Binding-site contacts:
Ligand atom C8 contacts residue ASN240 of chain 1.B at 4.3 Å.
Ligand atom O6 contacts residue ASN211 of chain 1.B at 3.5 Å.
Ligand atom C7 contacts residue ASN240 of chain 1.B at 3.0 Å.
Ligand atom O7 contacts residue ASN240 of chain 1.B at 2.9 Å (h-bond).
Ligand atom C8 contacts residue LYS239 of chain 1.B at 4.1 Å.
Ligand atom C2 contacts residue ASN240 of chain 1.B at 2.4 Å.
Ligand atom C7 contacts residue LYS239 of chain 1.B at 4.2 Å.
Ligand atom C7 contacts residue ASN211 of chain 1.B at 4.2 Å.
Ligand atom C1 contacts residue ASN240 of chain 1.B at 1.4 Å.
Ligand atom O5 contacts residue ASN211 of chain 1.B at 3.6 Å.
Ligand atom C7 contacts residue GLU269 of chain 1.B at 4.4 Å.
Ligand atom C2 contacts residue ASN211 of chain 1.B at 3.9 Å.
Ligand atom C4 contacts residue ASN240 of chain 1.B at 4.2 Å.
Ligand atom O7 contacts residue LYS239 of chain 1.B at 3.6 Å.
Ligand atom O7 contacts residue GLU269 of chain 1.B at 4.4 Å.
Ligand atom C8 contacts residue GLU269 of chain 1.B at 4.1 Å.
Ligand atom N2 contacts residue ASN240 of chain 1.B at 2.8 Å (h-bond).
Ligand atom O7 contacts residue ASN211 of chain 1.B at 3.3 Å (h-bond).
Ligand atom C1 contacts residue ASN211 of chain 1.B at 3.6 Å.
Ligand atom C3 contacts residue ASN240 of chain 1.B at 3.7 Å.
Ligand atom O5 contacts residue ASN240 of chain 1.B at 2.4 Å (h-bond).
Ligand atom C5 contacts residue ASN240 of chain 1.B at 3.6 Å.
Ligand atom C6 contacts residue ASN211 of chain 1.B at 4.4 Å.

Sequence of chain 1.B:
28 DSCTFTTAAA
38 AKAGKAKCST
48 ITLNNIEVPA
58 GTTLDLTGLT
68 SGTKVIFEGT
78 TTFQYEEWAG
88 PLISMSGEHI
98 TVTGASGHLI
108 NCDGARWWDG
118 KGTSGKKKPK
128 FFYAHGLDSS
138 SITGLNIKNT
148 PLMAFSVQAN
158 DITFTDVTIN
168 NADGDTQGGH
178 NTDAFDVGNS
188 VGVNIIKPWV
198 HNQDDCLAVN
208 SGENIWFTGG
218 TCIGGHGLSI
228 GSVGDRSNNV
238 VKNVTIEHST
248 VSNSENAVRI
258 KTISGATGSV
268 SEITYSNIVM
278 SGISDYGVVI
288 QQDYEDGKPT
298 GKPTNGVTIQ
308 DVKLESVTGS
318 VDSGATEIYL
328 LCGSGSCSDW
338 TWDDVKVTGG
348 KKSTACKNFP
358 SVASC

The small molecule below binds the protein below.
Small molecule (SMILES): CC(=O)N[C@@H]1[C@@H](O)[C@H](O)[C@@H](CO)O[C@H]1O